Binding-site contacts:
Ligand atom C2 contacts residue VAL1207 of chain 1.B at 4.4 Å (hydrophobic).
Ligand atom N2 contacts residue PHE1209 of chain 1.B at 4.0 Å.
Ligand atom C8 contacts residue ASN1211 of chain 1.B at 4.5 Å.
Ligand atom C2 contacts residue ASN1211 of chain 1.B at 2.5 Å.
Ligand atom C8 contacts residue PHE1209 of chain 1.B at 3.3 Å (hydrophobic).
Ligand atom C7 contacts residue PHE1209 of chain 1.B at 4.2 Å (hydrophobic).
Ligand atom C5 contacts residue ASN1211 of chain 1.B at 3.6 Å.
Ligand atom O7 contacts residue VAL1207 of chain 1.B at 3.9 Å.
Ligand atom C3 contacts residue ASN1211 of chain 1.B at 3.8 Å.
Ligand atom C7 contacts residue ASN1211 of chain 1.B at 3.4 Å.
Ligand atom O5 contacts residue ASN1211 of chain 1.B at 2.4 Å (h-bond).
Ligand atom N2 contacts residue ASN1211 of chain 1.B at 2.9 Å (h-bond).
Ligand atom C8 contacts residue SER772 of chain 1.B at 3.9 Å.
Ligand atom O7 contacts residue ASN1211 of chain 1.B at 3.5 Å (h-bond).
Ligand atom N2 contacts residue VAL1207 of chain 1.B at 3.8 Å.
Ligand atom C1 contacts residue ASN1211 of chain 1.B at 1.4 Å.
Ligand atom C3 contacts residue VAL1207 of chain 1.B at 3.8 Å (hydrophobic).
Ligand atom C8 contacts residue GLU1210 of chain 1.B at 4.2 Å.
Ligand atom O4 contacts residue VAL1207 of chain 1.B at 3.9 Å.
Ligand atom O3 contacts residue VAL1207 of chain 1.B at 3.8 Å.
Ligand atom C4 contacts residue ASN1211 of chain 1.B at 4.2 Å.

Sequence of chain 1.B:
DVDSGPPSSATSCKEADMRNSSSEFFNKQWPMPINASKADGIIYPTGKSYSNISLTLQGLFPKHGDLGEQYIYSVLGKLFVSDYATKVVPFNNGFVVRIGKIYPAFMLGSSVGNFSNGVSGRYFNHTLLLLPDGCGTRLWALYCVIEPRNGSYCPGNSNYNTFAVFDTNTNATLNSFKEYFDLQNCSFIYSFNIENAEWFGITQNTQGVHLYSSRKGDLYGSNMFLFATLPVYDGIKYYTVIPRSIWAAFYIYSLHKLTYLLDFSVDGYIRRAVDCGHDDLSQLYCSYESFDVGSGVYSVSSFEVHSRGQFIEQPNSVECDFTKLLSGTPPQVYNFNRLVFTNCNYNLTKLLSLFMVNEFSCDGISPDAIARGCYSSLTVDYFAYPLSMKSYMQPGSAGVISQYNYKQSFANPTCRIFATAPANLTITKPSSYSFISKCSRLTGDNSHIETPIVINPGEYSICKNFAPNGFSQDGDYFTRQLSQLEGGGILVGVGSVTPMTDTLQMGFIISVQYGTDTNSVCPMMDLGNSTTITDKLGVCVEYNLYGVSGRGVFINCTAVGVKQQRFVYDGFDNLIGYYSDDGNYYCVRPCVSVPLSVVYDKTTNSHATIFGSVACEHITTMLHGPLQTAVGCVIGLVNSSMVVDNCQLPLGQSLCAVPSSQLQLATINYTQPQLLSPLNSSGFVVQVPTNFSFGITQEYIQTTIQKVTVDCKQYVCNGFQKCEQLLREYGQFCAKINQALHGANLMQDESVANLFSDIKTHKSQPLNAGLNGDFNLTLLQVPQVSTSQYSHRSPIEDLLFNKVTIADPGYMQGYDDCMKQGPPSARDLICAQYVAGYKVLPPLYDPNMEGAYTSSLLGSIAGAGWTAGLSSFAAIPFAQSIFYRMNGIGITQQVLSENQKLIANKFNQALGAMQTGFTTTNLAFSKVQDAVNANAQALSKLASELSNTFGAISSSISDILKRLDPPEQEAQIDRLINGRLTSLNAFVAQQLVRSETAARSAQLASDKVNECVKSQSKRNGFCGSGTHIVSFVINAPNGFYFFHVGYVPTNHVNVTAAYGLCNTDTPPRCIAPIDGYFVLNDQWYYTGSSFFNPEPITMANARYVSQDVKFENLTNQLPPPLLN

A protein and the small-molecule ligand that binds it are described below.
Small molecule (SMILES): CC(=O)N[C@H]1[C@H](O[C@H]2[C@H](O)[C@@H](NC(C)=O)CO[C@@H]2CO)O[C@H](CO)[C@@H](O)[C@@H]1O